Binding-site contacts:
Ligand atom C3 contacts residue ASN1054 of chain 1.A at 3.8 Å.
Ligand atom C8 contacts residue GLU1052 of chain 1.A at 3.8 Å.
Ligand atom C5 contacts residue ASN1054 of chain 1.A at 3.7 Å.
Ligand atom N2 contacts residue ASN1054 of chain 1.A at 2.9 Å (h-bond).
Ligand atom O4 contacts residue ALA686 of chain 1.A at 3.5 Å.
Ligand atom C2 contacts residue ASN1054 of chain 1.A at 2.5 Å.
Ligand atom C4 contacts residue ALA686 of chain 1.A at 4.3 Å (hydrophobic).
Ligand atom O7 contacts residue ASN1054 of chain 1.A at 3.3 Å (h-bond).
Ligand atom C4 contacts residue ASN1054 of chain 1.A at 4.2 Å.
Ligand atom C5 contacts residue ALA686 of chain 1.A at 4.0 Å (hydrophobic).
Ligand atom O5 contacts residue ASN1054 of chain 1.A at 2.4 Å (h-bond).
Ligand atom C8 contacts residue LYS1053 of chain 1.A at 3.9 Å.
Ligand atom C7 contacts residue ASN1054 of chain 1.A at 3.3 Å.
Ligand atom C1 contacts residue ASN1054 of chain 1.A at 1.4 Å.
Ligand atom C8 contacts residue ASN1054 of chain 1.A at 4.0 Å.
Ligand atom N2 contacts residue GLN875 of chain 1.D at 4.2 Å.
Ligand atom O6 contacts residue ALA686 of chain 1.A at 3.9 Å.
Ligand atom C1 contacts residue GLN875 of chain 1.D at 4.0 Å.
Ligand atom C6 contacts residue ALA686 of chain 1.A at 3.8 Å (hydrophobic).

Sequence of chain 1.D:
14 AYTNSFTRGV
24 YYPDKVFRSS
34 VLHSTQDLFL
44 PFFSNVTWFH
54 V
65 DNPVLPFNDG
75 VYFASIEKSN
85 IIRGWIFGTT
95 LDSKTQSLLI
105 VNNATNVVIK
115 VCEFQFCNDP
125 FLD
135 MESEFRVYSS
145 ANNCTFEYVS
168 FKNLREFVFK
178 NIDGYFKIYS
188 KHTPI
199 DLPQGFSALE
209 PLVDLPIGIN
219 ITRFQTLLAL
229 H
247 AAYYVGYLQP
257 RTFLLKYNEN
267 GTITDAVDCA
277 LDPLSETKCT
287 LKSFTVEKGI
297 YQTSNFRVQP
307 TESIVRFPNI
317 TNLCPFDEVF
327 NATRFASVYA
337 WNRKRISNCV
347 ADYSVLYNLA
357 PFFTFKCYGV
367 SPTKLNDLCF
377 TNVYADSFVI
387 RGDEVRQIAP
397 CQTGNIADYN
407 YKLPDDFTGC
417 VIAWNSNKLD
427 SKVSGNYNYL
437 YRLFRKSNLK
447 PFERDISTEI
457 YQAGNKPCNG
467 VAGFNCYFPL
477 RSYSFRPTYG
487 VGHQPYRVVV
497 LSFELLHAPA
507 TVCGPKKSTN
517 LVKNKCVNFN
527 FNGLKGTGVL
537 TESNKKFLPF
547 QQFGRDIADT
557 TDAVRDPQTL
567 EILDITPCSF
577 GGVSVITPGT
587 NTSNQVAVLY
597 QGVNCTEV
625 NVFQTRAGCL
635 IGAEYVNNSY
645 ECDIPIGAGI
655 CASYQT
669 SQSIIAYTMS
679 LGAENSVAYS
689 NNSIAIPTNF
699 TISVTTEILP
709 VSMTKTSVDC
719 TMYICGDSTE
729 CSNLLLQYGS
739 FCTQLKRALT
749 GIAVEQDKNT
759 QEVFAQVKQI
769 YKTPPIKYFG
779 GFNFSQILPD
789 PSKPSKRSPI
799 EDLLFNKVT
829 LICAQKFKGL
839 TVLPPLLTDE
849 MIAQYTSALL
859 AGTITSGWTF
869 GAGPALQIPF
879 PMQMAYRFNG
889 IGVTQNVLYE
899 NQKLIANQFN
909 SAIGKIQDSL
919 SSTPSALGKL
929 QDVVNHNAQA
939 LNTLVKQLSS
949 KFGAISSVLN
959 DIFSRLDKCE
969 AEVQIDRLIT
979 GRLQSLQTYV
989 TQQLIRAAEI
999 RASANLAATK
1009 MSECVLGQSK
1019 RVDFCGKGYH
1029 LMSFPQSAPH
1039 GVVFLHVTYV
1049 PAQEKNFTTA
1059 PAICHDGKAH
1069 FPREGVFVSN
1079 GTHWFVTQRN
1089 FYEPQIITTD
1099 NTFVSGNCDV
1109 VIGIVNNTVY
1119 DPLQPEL

Sequence of chain 1.A:
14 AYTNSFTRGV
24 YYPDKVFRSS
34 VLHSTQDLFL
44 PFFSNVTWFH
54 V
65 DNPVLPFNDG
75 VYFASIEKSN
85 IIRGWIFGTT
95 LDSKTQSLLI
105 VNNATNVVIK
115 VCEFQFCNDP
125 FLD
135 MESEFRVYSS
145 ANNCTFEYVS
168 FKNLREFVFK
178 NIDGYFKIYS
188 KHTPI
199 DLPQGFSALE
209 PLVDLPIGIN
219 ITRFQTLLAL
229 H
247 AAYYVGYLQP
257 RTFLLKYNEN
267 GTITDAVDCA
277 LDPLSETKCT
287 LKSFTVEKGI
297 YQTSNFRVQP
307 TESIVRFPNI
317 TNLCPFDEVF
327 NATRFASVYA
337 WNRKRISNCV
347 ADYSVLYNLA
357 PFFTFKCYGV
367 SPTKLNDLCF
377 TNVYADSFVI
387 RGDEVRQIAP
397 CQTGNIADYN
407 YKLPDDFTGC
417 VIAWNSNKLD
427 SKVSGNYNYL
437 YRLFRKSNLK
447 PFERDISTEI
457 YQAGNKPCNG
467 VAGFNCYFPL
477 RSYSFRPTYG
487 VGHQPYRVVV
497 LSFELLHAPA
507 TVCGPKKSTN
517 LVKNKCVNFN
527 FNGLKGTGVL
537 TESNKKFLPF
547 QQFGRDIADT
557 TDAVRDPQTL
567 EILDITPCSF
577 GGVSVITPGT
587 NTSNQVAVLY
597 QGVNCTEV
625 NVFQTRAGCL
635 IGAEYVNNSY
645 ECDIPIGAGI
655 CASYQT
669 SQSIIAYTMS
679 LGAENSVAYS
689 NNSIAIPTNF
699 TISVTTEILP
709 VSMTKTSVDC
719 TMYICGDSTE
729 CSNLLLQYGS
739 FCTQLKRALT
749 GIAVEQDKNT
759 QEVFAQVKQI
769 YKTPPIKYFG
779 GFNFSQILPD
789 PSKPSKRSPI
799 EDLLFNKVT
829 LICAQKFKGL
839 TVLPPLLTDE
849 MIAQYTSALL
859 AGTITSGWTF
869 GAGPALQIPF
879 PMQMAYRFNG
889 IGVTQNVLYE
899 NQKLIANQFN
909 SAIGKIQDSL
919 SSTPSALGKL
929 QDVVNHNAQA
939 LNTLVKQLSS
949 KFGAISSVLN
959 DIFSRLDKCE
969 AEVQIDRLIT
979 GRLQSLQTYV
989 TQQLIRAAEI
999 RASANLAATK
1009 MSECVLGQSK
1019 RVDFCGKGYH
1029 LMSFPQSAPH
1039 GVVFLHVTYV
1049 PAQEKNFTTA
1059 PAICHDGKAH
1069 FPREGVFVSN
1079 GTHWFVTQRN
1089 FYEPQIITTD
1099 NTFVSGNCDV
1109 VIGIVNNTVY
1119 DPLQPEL

A small-molecule ligand and the protein it binds are described below.
Small molecule (SMILES): CC(=O)N[C@@H]1[C@@H](O)[C@H](O)[C@@H](CO)O[C@H]1O